Sequence of chain 2.A:
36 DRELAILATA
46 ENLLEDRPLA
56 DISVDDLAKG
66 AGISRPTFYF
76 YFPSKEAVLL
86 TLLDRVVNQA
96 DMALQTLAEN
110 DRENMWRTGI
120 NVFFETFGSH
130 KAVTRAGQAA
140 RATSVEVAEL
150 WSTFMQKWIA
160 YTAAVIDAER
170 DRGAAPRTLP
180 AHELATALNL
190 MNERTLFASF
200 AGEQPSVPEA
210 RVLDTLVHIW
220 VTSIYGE

Binding-site contacts:
Ligand atom C9 contacts residue TRP219 of chain 2.A at 3.4 Å (hydrophobic).
Ligand atom C3 contacts residue MET114 of chain 2.A at 3.6 Å (hydrophobic).
Ligand atom C13 contacts residue THR161 of chain 2.A at 3.2 Å.
Ligand atom C12 contacts residue ASN188 of chain 2.A at 3.2 Å.
Ligand atom F3 contacts residue MET154 of chain 2.A at 3.6 Å.
Ligand atom C9 contacts residue ILE119 of chain 2.A at 3.7 Å (hydrophobic).
Ligand atom N2 contacts residue ASN188 of chain 2.A at 2.9 Å (h-bond).
Ligand atom C16 contacts residue PHE122 of chain 2.A at 3.5 Å (hydrophobic).
Ligand atom C11 contacts residue TRP219 of chain 2.A at 3.7 Å (hydrophobic).
Ligand atom C10 contacts residue PHE122 of chain 2.A at 3.7 Å (hydrophobic).
Ligand atom O2 contacts residue MET114 of chain 2.A at 3.7 Å.
Ligand atom C10 contacts residue TRP219 of chain 2.A at 3.4 Å (hydrophobic).
Ligand atom C4 contacts residue TRP115 of chain 2.A at 3.6 Å (hydrophobic).
Ligand atom C14 contacts residue PHE122 of chain 2.A at 3.6 Å (hydrophobic).
Ligand atom N1 contacts residue GLY118 of chain 2.A at 3.7 Å.
Ligand atom F1 contacts residue PHE196 of chain 2.A at 3.4 Å.
Ligand atom C4 contacts residue MET114 of chain 2.A at 3.4 Å (hydrophobic).
Ligand atom C11 contacts residue PHE122 of chain 2.A at 3.4 Å (hydrophobic).
Ligand atom S1 contacts residue VAL164 of chain 2.A at 3.7 Å.
Ligand atom O1 contacts residue MET114 of chain 2.A at 3.6 Å.
Ligand atom O3 contacts residue ASN191 of chain 2.A at 2.9 Å (h-bond).
Ligand atom C15 contacts residue ASN188 of chain 2.A at 3.5 Å.
Ligand atom C2 contacts residue TYR160 of chain 2.A at 3.5 Å (hydrophobic).
Ligand atom C7 contacts residue TYR160 of chain 2.A at 3.6 Å (hydrophobic).
Ligand atom C5 contacts residue TRP115 of chain 2.A at 3.4 Å (hydrophobic).
Ligand atom F1 contacts residue TRP150 of chain 2.A at 3.6 Å.
Ligand atom C1 contacts residue TYR160 of chain 2.A at 3.6 Å (hydrophobic).
Ligand atom O3 contacts residue PHE122 of chain 2.A at 3.5 Å.
Ligand atom F3 contacts residue GLU192 of chain 2.A at 3.2 Å.
Ligand atom N1 contacts residue TRP115 of chain 2.A at 3.8 Å.
Ligand atom S1 contacts residue TRP115 of chain 2.A at 3.6 Å.
Ligand atom F3 contacts residue TRP150 of chain 2.A at 3.4 Å.
Ligand atom C7 contacts residue THR161 of chain 2.A at 3.5 Å.
Ligand atom F1 contacts residue PHE126 of chain 2.A at 3.5 Å.
Ligand atom C12 contacts residue PHE122 of chain 2.A at 3.5 Å (hydrophobic).
Ligand atom F2 contacts residue ASN191 of chain 2.A at 3.7 Å.
Ligand atom F2 contacts residue LEU195 of chain 2.A at 3.5 Å.
Ligand atom C14 contacts residue ASN191 of chain 2.A at 3.6 Å.
Ligand atom S1 contacts residue TYR160 of chain 2.A at 3.4 Å.
Ligand atom F2 contacts residue GLU192 of chain 2.A at 3.6 Å.

A small-molecule ligand and the protein it binds are described below.
Small molecule (SMILES): CCOC(=O)Cc1nc(-c2ccc(C(=O)NCCC(F)(F)F)cc2)cs1